This protein binds this small molecule.
Small molecule (SMILES): CCCc1csc2c1-c1nc(SCC(=O)C(C)(C)C)ncc1CC2

Sequence of chain 1.F:
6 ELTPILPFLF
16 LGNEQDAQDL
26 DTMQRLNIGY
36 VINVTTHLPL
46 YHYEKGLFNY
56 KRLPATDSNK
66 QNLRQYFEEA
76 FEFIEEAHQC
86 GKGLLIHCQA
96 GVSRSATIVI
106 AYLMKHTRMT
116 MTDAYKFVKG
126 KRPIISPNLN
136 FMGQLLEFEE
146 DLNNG

Binding-site contacts:
Ligand atom C20 contacts residue ILE105 of chain 1.F at 3.6 Å (hydrophobic).
Ligand atom C19 contacts residue ASN133 of chain 1.F at 3.7 Å.
Ligand atom C21 contacts residue ILE130 of chain 1.F at 3.8 Å (hydrophobic).
Ligand atom C19 contacts residue MET137 of chain 1.F at 3.8 Å (hydrophobic).
Ligand atom C21 contacts residue THR102 of chain 1.F at 4.1 Å.
Ligand atom C24 contacts residue TYR120 of chain 1.F at 4.0 Å (hydrophobic).
Ligand atom C16 contacts residue SER131 of chain 1.F at 4.1 Å.
Ligand atom C19 contacts residue PHE136 of chain 1.F at 3.6 Å (hydrophobic).
Ligand atom C13 contacts residue PRO132 of chain 1.F at 4.2 Å (hydrophobic).
Ligand atom O17 contacts residue MET137 of chain 1.F at 3.5 Å.
Ligand atom C15 contacts residue ILE130 of chain 1.F at 3.7 Å (hydrophobic).
Ligand atom N22 contacts residue TYR120 of chain 1.F at 3.5 Å.
Ligand atom C21 contacts residue SER98 of chain 1.F at 3.6 Å.
Ligand atom O17 contacts residue ASN133 of chain 1.F at 3.2 Å (h-bond).
Ligand atom S14 contacts residue ILE130 of chain 1.F at 3.7 Å.
Ligand atom C01 contacts residue MET116 of chain 1.F at 4.2 Å (hydrophobic).
Ligand atom C21 contacts residue SER131 of chain 1.F at 3.6 Å.
Ligand atom C13 contacts residue TYR120 of chain 1.F at 3.5 Å (hydrophobic).
Ligand atom N12 contacts residue TYR120 of chain 1.F at 3.9 Å.
Ligand atom C01 contacts residue TYR120 of chain 1.F at 3.8 Å (hydrophobic).
Ligand atom S06 contacts residue THR117 of chain 1.F at 4.1 Å.
Ligand atom C01 contacts residue ILE105 of chain 1.F at 3.8 Å (hydrophobic).
Ligand atom C01 contacts residue LEU140 of chain 1.F at 3.9 Å (hydrophobic).
Ligand atom O17 contacts residue PRO132 of chain 1.F at 3.3 Å.
Ligand atom C19 contacts residue THR102 of chain 1.F at 3.8 Å.
Ligand atom O17 contacts residue SER131 of chain 1.F at 4.2 Å.
Ligand atom C02 contacts residue MET137 of chain 1.F at 3.8 Å (hydrophobic).
Ligand atom N12 contacts residue PRO132 of chain 1.F at 4.1 Å.
Ligand atom C11 contacts residue TYR120 of chain 1.F at 4.2 Å (hydrophobic).
Ligand atom S14 contacts residue TYR120 of chain 1.F at 4.0 Å.
Ligand atom C23 contacts residue TYR120 of chain 1.F at 3.9 Å (hydrophobic).
Ligand atom C03 contacts residue MET137 of chain 1.F at 3.6 Å (hydrophobic).
Ligand atom C04 contacts residue MET137 of chain 1.F at 3.7 Å (hydrophobic).
Ligand atom C05 contacts residue MET137 of chain 1.F at 4.2 Å (hydrophobic).
Ligand atom C15 contacts residue TYR120 of chain 1.F at 3.7 Å (hydrophobic).
Ligand atom S14 contacts residue PRO132 of chain 1.F at 3.6 Å.
Ligand atom C04 contacts residue TYR120 of chain 1.F at 4.1 Å (hydrophobic).
Ligand atom C16 contacts residue ASN133 of chain 1.F at 4.1 Å.
Ligand atom C16 contacts residue PRO132 of chain 1.F at 4.0 Å (hydrophobic).
Ligand atom C03 contacts residue TYR120 of chain 1.F at 4.0 Å (hydrophobic).